Sequence of chain 1.A:
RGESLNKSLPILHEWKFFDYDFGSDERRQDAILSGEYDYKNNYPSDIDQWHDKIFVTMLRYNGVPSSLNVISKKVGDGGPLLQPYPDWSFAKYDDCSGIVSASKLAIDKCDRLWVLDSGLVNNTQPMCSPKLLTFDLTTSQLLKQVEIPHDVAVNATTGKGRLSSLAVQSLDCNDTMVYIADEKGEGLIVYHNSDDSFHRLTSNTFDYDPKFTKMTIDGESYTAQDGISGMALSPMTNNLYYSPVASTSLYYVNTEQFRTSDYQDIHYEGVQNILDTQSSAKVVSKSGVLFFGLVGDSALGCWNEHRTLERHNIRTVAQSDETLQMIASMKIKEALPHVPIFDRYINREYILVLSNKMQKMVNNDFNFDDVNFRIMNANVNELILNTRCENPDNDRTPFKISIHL

Binding-site contacts:
Ligand atom C1 contacts residue ASN144 of chain 1.A at 1.4 Å.
Ligand atom C8 contacts residue GLN147 of chain 1.A at 4.0 Å.
Ligand atom N2 contacts residue VAL143 of chain 1.A at 4.1 Å.
Ligand atom C7 contacts residue VAL143 of chain 1.A at 4.4 Å (hydrophobic).
Ligand atom C5 contacts residue ASN144 of chain 1.A at 3.6 Å.
Ligand atom C2 contacts residue ASN144 of chain 1.A at 2.5 Å.
Ligand atom O7 contacts residue GLN147 of chain 1.A at 4.2 Å.
Ligand atom C8 contacts residue VAL143 of chain 1.A at 3.8 Å (hydrophobic).
Ligand atom O5 contacts residue ASN144 of chain 1.A at 2.3 Å (h-bond).
Ligand atom O5 contacts residue ASN84 of chain 1.A at 3.4 Å (h-bond).
Ligand atom N2 contacts residue ASN144 of chain 1.A at 3.1 Å (h-bond).
Ligand atom C7 contacts residue GLN147 of chain 1.A at 4.4 Å.
Ligand atom C7 contacts residue ASN144 of chain 1.A at 4.0 Å.
Ligand atom C3 contacts residue ASN144 of chain 1.A at 3.8 Å.
Ligand atom C4 contacts residue ASN144 of chain 1.A at 4.3 Å.
Ligand atom C5 contacts residue ASN84 of chain 1.A at 3.5 Å.
Ligand atom C6 contacts residue ASN84 of chain 1.A at 4.0 Å.
Ligand atom O7 contacts residue ASN144 of chain 1.A at 4.4 Å.
Ligand atom C1 contacts residue ASN84 of chain 1.A at 3.4 Å.

A protein and the small-molecule ligand that binds it are described below.
Small molecule (SMILES): CC(=O)N[C@H]1CO[C@H](CO)[C@@H](O[C@@H](CN)OCCO)[C@@H]1O